Binding-site contacts:
Ligand atom C6 contacts residue GLN391 of chain 1.A at 4.3 Å.
Ligand atom O3 contacts residue ASN389 of chain 1.A at 3.5 Å (h-bond).
Ligand atom C1 contacts residue FUC1 of chain 1.K at 4.2 Å.
Ligand atom C5 contacts residue PHE392 of chain 1.A at 4.2 Å (hydrophobic).
Ligand atom C7 contacts residue ASN263 of chain 1.A at 3.4 Å.
Ligand atom O6 contacts residue FUC1 of chain 1.K at 3.2 Å (h-bond).
Ligand atom C2 contacts residue ASN263 of chain 1.A at 2.4 Å.
Ligand atom C4 contacts residue ASN263 of chain 1.A at 4.3 Å.
Ligand atom C7 contacts residue LYS49 of chain 1.A at 3.9 Å.
Ligand atom O6 contacts residue GLN391 of chain 1.A at 4.0 Å.
Ligand atom C3 contacts residue LYS49 of chain 1.A at 4.4 Å.
Ligand atom O5 contacts residue ASN263 of chain 1.A at 2.4 Å (h-bond).
Ligand atom O4 contacts residue ASN389 of chain 1.A at 4.4 Å.
Ligand atom C1 contacts residue THR262 of chain 1.A at 4.5 Å.
Ligand atom C6 contacts residue PHE392 of chain 1.A at 3.6 Å (hydrophobic).
Ligand atom N2 contacts residue LYS49 of chain 1.A at 4.4 Å.
Ligand atom C5 contacts residue FUC1 of chain 1.K at 3.5 Å.
Ligand atom C3 contacts residue ASN263 of chain 1.A at 3.8 Å.
Ligand atom O6 contacts residue THR390 of chain 1.A at 3.5 Å (h-bond).
Ligand atom N2 contacts residue ASN263 of chain 1.A at 2.8 Å (h-bond).
Ligand atom O5 contacts residue PHE392 of chain 1.A at 3.3 Å.
Ligand atom C6 contacts residue FUC1 of chain 1.K at 3.8 Å.
Ligand atom C6 contacts residue THR390 of chain 1.A at 4.1 Å.
Ligand atom C8 contacts residue FUC1 of chain 1.K at 4.5 Å.
Ligand atom O7 contacts residue ASN263 of chain 1.A at 3.6 Å (h-bond).
Ligand atom C1 contacts residue ASN263 of chain 1.A at 1.4 Å.
Ligand atom C1 contacts residue PHE392 of chain 1.A at 3.9 Å (hydrophobic).
Ligand atom C2 contacts residue LYS49 of chain 1.A at 4.2 Å.
Ligand atom O7 contacts residue LYS49 of chain 1.A at 3.0 Å (salt-bridge).
Ligand atom C5 contacts residue ASN263 of chain 1.A at 3.7 Å.
Ligand atom O5 contacts residue FUC1 of chain 1.K at 3.8 Å.
Ligand atom O3 contacts residue LYS49 of chain 1.A at 3.6 Å (salt-bridge).
Ligand atom C8 contacts residue GLN391 of chain 1.A at 3.7 Å.
Ligand atom O6 contacts residue PHE392 of chain 1.A at 3.5 Å (h-bond).
Ligand atom C3 contacts residue ASN389 of chain 1.A at 3.9 Å.

This protein binds this small molecule.
Small molecule (SMILES): CC(=O)N[C@H]1[C@H](O[C@H]2[C@H](O)[C@@H](NC(C)=O)CO[C@@H]2CO)O[C@H](CO)[C@@H](O)[C@@H]1O

Sequence of chain 1.A:
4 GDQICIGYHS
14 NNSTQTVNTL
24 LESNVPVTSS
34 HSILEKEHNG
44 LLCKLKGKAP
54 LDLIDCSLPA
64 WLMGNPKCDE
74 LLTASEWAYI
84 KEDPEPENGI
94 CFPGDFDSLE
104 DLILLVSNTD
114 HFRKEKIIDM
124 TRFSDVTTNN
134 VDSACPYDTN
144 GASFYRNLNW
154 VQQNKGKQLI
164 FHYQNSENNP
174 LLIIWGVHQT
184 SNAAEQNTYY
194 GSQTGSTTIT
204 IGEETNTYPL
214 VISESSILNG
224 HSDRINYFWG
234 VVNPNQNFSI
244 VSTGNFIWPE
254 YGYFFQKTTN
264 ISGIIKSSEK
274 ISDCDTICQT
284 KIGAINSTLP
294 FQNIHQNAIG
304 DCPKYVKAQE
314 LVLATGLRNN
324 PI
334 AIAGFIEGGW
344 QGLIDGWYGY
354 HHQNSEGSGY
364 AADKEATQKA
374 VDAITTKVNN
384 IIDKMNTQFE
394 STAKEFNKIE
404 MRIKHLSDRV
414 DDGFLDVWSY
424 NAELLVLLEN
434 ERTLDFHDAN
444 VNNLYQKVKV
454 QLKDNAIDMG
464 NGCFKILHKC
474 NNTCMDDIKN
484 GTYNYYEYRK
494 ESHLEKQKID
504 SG